Sequence of chain 1.B:
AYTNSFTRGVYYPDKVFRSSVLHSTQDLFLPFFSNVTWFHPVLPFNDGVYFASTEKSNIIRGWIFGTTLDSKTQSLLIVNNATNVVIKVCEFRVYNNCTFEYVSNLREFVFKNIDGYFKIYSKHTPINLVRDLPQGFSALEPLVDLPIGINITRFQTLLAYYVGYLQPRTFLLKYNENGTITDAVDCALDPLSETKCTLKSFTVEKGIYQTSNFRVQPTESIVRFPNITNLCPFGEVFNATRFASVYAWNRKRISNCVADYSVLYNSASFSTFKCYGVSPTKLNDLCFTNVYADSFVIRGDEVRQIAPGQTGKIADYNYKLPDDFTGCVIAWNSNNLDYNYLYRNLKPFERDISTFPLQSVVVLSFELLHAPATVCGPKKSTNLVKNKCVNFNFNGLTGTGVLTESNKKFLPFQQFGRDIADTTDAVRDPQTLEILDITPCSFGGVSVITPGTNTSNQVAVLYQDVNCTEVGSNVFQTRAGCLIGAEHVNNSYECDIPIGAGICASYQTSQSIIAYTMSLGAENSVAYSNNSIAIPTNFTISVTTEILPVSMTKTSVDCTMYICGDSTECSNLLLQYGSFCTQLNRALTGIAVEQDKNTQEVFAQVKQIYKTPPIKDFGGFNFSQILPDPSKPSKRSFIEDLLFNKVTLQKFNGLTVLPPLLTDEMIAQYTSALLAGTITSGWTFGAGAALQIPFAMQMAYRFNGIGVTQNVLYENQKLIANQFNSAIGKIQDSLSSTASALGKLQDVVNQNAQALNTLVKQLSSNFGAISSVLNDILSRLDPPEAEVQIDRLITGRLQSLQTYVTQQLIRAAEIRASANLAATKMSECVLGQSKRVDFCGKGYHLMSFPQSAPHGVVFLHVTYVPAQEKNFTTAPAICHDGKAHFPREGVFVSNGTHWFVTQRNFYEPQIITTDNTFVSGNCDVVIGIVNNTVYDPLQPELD

Binding-site contacts:
Ligand atom O7 contacts residue ASN282 of chain 1.B at 4.4 Å.
Ligand atom C8 contacts residue ASN282 of chain 1.B at 3.9 Å.
Ligand atom C3 contacts residue ASN282 of chain 1.B at 3.8 Å.
Ligand atom C8 contacts residue GLU281 of chain 1.B at 3.2 Å.
Ligand atom C4 contacts residue ASN282 of chain 1.B at 4.2 Å.
Ligand atom C5 contacts residue ASN282 of chain 1.B at 3.6 Å.
Ligand atom O5 contacts residue ASN282 of chain 1.B at 2.3 Å (h-bond).
Ligand atom N2 contacts residue ASN282 of chain 1.B at 2.9 Å (h-bond).
Ligand atom O7 contacts residue ASN280 of chain 1.B at 3.5 Å (h-bond).
Ligand atom N2 contacts residue ASN280 of chain 1.B at 4.3 Å.
Ligand atom C7 contacts residue ASN280 of chain 1.B at 4.2 Å.
Ligand atom C1 contacts residue ASN282 of chain 1.B at 1.4 Å.
Ligand atom C2 contacts residue ASN282 of chain 1.B at 2.5 Å.
Ligand atom C7 contacts residue ASN282 of chain 1.B at 3.5 Å.
Ligand atom O7 contacts residue GLU281 of chain 1.B at 3.0 Å (salt-bridge).
Ligand atom C7 contacts residue GLU281 of chain 1.B at 3.5 Å.

A protein and the small-molecule ligand that binds it are described below.
Small molecule (SMILES): CC(=O)N[C@H]1[C@H](O[C@H]2[C@H](O)[C@@H](NC(C)=O)CO[C@@H]2CO)O[C@H](CO)[C@@H](O)[C@@H]1O